Sequence of chain 4.A:
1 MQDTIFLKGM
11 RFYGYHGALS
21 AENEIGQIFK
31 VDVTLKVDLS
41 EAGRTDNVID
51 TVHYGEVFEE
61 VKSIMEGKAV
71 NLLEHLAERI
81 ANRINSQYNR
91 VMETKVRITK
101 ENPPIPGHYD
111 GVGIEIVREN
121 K

Sequence of chain 1.A:
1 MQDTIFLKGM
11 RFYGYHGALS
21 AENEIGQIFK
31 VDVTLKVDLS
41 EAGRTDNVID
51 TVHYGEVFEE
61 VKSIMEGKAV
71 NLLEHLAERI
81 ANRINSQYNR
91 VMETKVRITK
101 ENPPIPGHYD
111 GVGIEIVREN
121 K

This small molecule binds to this protein.
Small molecule (SMILES): CCOC(=O)c1cnc(N)nc1O

Binding-site contacts:
Ligand atom N10 contacts residue GLU74 of chain 1.A at 3.1 Å (salt-bridge).
Ligand atom C7 contacts residue TYR54 of chain 4.A at 3.4 Å (hydrophobic).
Ligand atom C1 contacts residue HIS53 of chain 4.A at 3.6 Å.
Ligand atom C2 contacts residue ALA18 of chain 1.A at 3.4 Å (hydrophobic).
Ligand atom N8 contacts residue TYR54 of chain 4.A at 3.4 Å.
Ligand atom O3 contacts residue HIS53 of chain 4.A at 3.4 Å.
Ligand atom C6 contacts residue TYR54 of chain 4.A at 3.6 Å (hydrophobic).
Ligand atom C4 contacts residue ALA18 of chain 1.A at 3.7 Å (hydrophobic).
Ligand atom O5 contacts residue GLY17 of chain 1.A at 4.0 Å.
Ligand atom O5 contacts residue ALA18 of chain 1.A at 3.3 Å (h-bond).
Ligand atom O13 contacts residue ASN71 of chain 1.A at 3.8 Å.
Ligand atom C12 contacts residue GLU74 of chain 1.A at 4.1 Å.
Ligand atom C2 contacts residue LEU19 of chain 1.A at 4.1 Å (hydrophobic).
Ligand atom O5 contacts residue ASN71 of chain 1.A at 3.6 Å.
Ligand atom C1 contacts residue ALA18 of chain 1.A at 4.1 Å (hydrophobic).
Ligand atom N11 contacts residue TYR54 of chain 4.A at 3.1 Å (h-bond).
Ligand atom N10 contacts residue THR51 of chain 4.A at 3.6 Å (h-bond).
Ligand atom O13 contacts residue GLU74 of chain 1.A at 3.9 Å.
Ligand atom C9 contacts residue GLU74 of chain 1.A at 3.8 Å.
Ligand atom N8 contacts residue HIS53 of chain 4.A at 3.5 Å.
Ligand atom N10 contacts residue ILE5 of chain 4.A at 4.2 Å.
Ligand atom C2 contacts residue HIS53 of chain 4.A at 4.2 Å.
Ligand atom C7 contacts residue HIS53 of chain 4.A at 3.2 Å.
Ligand atom N11 contacts residue LEU72 of chain 1.A at 4.1 Å.
Ligand atom C12 contacts residue TYR54 of chain 4.A at 3.4 Å (hydrophobic).
Ligand atom N8 contacts residue VAL52 of chain 4.A at 3.9 Å.
Ligand atom O5 contacts residue LYS100 of chain 1.A at 3.3 Å (salt-bridge).
Ligand atom C9 contacts residue VAL52 of chain 4.A at 3.9 Å (hydrophobic).
Ligand atom N10 contacts residue VAL52 of chain 4.A at 3.0 Å (h-bond).
Ligand atom O13 contacts residue TYR54 of chain 4.A at 3.7 Å.
Ligand atom O3 contacts residue ALA18 of chain 1.A at 3.6 Å.
Ligand atom O13 contacts residue LEU73 of chain 1.A at 3.1 Å (h-bond).
Ligand atom N10 contacts residue TYR54 of chain 4.A at 3.4 Å.
Ligand atom C12 contacts residue LEU72 of chain 1.A at 3.7 Å (hydrophobic).
Ligand atom N11 contacts residue GLU74 of chain 1.A at 3.3 Å (salt-bridge).
Ligand atom C1 contacts residue GLU22 of chain 1.A at 3.5 Å.
Ligand atom O13 contacts residue LEU72 of chain 1.A at 3.4 Å.
Ligand atom C9 contacts residue TYR54 of chain 4.A at 3.3 Å (hydrophobic).
Ligand atom C4 contacts residue LYS100 of chain 1.A at 4.2 Å.
Ligand atom C2 contacts residue GLU22 of chain 1.A at 3.0 Å.